Binding-site contacts:
Ligand atom C8 contacts residue SER244 of chain 1.A at 3.3 Å.
Ligand atom O5 contacts residue THR206 of chain 1.A at 4.0 Å.
Ligand atom N2 contacts residue ASN204 of chain 1.A at 2.8 Å (h-bond).
Ligand atom C2 contacts residue ASN204 of chain 1.A at 2.4 Å.
Ligand atom C1 contacts residue ASN204 of chain 1.A at 1.4 Å.
Ligand atom O7 contacts residue ASN204 of chain 1.A at 3.1 Å (h-bond).
Ligand atom O7 contacts residue HIS321 of chain 1.A at 3.1 Å (h-bond).
Ligand atom C5 contacts residue THR206 of chain 1.A at 4.2 Å.
Ligand atom C8 contacts residue ILE242 of chain 1.A at 4.5 Å (hydrophobic).
Ligand atom C8 contacts residue ASN204 of chain 1.A at 4.3 Å.
Ligand atom C8 contacts residue ILE247 of chain 1.A at 4.1 Å (hydrophobic).
Ligand atom C1 contacts residue THR206 of chain 1.A at 3.4 Å.
Ligand atom C3 contacts residue THR206 of chain 1.A at 4.2 Å.
Ligand atom C7 contacts residue HIS321 of chain 1.A at 4.1 Å.
Ligand atom C4 contacts residue ASN204 of chain 1.A at 4.2 Å.
Ligand atom O7 contacts residue ILE242 of chain 1.A at 4.3 Å.
Ligand atom C2 contacts residue THR206 of chain 1.A at 4.1 Å.
Ligand atom C5 contacts residue ASN204 of chain 1.A at 3.7 Å.
Ligand atom C3 contacts residue ASN204 of chain 1.A at 3.8 Å.
Ligand atom O5 contacts residue ASN204 of chain 1.A at 2.4 Å (h-bond).
Ligand atom C7 contacts residue ASN204 of chain 1.A at 3.2 Å.
Ligand atom N2 contacts residue THR206 of chain 1.A at 4.2 Å.

Sequence of chain 1.A:
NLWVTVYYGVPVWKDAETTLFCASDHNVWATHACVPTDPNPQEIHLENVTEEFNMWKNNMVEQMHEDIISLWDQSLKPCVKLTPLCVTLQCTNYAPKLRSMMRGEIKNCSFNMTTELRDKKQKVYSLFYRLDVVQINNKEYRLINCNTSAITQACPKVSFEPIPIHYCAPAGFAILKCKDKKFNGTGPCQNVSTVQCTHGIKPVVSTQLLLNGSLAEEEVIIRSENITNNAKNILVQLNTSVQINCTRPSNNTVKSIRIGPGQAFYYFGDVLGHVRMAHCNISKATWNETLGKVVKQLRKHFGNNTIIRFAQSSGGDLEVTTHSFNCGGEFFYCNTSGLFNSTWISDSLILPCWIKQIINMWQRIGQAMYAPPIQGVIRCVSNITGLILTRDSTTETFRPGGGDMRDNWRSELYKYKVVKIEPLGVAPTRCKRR

The protein below binds the small molecule below.
Small molecule (SMILES): CC(=O)N[C@@H]1[C@@H](O)[C@H](O)[C@@H](CO)O[C@H]1O